Sequence of chain 2.A:
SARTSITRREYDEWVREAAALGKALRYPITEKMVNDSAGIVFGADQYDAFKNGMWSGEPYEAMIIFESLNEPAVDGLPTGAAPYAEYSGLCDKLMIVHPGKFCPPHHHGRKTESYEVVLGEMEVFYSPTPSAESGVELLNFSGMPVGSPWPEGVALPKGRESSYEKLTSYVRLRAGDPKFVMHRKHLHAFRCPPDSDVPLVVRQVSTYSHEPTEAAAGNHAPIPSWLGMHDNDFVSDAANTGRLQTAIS

This protein binds this small molecule.
Small molecule (SMILES): OC[C@@H]1O[C@@H](O)[C@@H](O)[C@H]1O

Sequence of chain 3.A:
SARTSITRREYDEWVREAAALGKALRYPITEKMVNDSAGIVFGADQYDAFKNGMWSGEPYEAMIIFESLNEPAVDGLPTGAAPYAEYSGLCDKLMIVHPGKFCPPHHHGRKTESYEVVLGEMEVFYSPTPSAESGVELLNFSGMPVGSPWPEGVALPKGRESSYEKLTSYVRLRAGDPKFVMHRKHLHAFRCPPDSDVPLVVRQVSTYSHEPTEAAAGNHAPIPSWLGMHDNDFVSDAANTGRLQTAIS

Binding-site contacts:
Ligand atom C1 contacts residue TRP66 of chain 2.A at 3.9 Å (hydrophobic).
Ligand atom O3 contacts residue ARG20 of chain 3.A at 3.5 Å.
Ligand atom C3 contacts residue ASN63 of chain 2.A at 3.0 Å.
Ligand atom O2 contacts residue ASN63 of chain 2.A at 3.6 Å.
Ligand atom O2 contacts residue SER67 of chain 2.A at 3.9 Å.
Ligand atom O5 contacts residue ASP23 of chain 3.A at 3.4 Å (salt-bridge).
Ligand atom C2 contacts residue ASN63 of chain 2.A at 3.5 Å.
Ligand atom C5 contacts residue ASP23 of chain 3.A at 3.2 Å.
Ligand atom C5 contacts residue ARG20 of chain 3.A at 4.3 Å.
Ligand atom C5 contacts residue TRP66 of chain 2.A at 3.8 Å (hydrophobic).
Ligand atom C2 contacts residue SER67 of chain 2.A at 3.4 Å.
Ligand atom C4 contacts residue ASP23 of chain 3.A at 3.8 Å.
Ligand atom O5 contacts residue SER67 of chain 2.A at 4.3 Å.
Ligand atom O5 contacts residue ARG27 of chain 3.A at 3.8 Å.
Ligand atom O4 contacts residue TRP66 of chain 2.A at 4.3 Å.
Ligand atom O3 contacts residue ASN63 of chain 2.A at 3.1 Å (h-bond).
Ligand atom C4 contacts residue ARG20 of chain 3.A at 4.0 Å.
Ligand atom C3 contacts residue ARG20 of chain 3.A at 4.3 Å.
Ligand atom O4 contacts residue ASP23 of chain 3.A at 3.4 Å (salt-bridge).
Ligand atom C1 contacts residue SER67 of chain 2.A at 3.8 Å.
Ligand atom O5 contacts residue TRP66 of chain 2.A at 2.9 Å (h-bond).
Ligand atom C3 contacts residue SER67 of chain 2.A at 4.4 Å.
Ligand atom C2 contacts residue TRP66 of chain 2.A at 4.3 Å (hydrophobic).
Ligand atom C4 contacts residue ASN63 of chain 2.A at 4.3 Å.